Sequence of chain 1.A:
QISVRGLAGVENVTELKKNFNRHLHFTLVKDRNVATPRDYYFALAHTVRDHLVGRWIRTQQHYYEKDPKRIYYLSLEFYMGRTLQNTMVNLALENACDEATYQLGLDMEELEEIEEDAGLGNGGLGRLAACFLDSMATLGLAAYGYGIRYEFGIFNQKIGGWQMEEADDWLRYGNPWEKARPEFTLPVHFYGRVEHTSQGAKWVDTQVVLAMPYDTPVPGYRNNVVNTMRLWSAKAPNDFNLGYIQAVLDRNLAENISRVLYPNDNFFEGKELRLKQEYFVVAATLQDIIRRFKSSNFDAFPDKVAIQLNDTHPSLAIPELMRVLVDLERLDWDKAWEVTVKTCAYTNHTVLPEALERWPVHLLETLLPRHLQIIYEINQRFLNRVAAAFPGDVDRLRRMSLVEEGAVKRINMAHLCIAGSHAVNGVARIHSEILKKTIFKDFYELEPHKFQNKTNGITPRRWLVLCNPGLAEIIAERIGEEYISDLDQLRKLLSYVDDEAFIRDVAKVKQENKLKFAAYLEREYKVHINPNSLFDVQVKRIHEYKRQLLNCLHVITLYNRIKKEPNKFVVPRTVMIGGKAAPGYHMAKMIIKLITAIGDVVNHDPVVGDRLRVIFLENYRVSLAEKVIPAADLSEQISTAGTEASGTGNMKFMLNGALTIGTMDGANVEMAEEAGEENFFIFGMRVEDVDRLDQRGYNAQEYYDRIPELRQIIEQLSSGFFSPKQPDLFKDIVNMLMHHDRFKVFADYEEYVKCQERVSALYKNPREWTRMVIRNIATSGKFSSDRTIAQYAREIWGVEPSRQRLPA

The protein below binds the small molecule below.
Small molecule (SMILES): O=[N+](O)c1ccc(-c2n[nH]c([C@@H]3O[C@H](CO)[C@@H](O)[C@H](O)[C@H]3O)n2)cc1

Binding-site contacts:
Ligand atom O14 contacts residue GLU89 of chain 1.A at 3.4 Å (salt-bridge).
Ligand atom O4 contacts residue SER675 of chain 1.A at 3.6 Å.
Ligand atom O3 contacts residue ALA674 of chain 1.A at 3.2 Å (h-bond).
Ligand atom C2 contacts residue HIS378 of chain 1.A at 3.5 Å.
Ligand atom O4 contacts residue GLY676 of chain 1.A at 2.9 Å (h-bond).
Ligand atom N3 contacts residue HIS378 of chain 1.A at 3.6 Å (h-bond).
Ligand atom O3 contacts residue SER675 of chain 1.A at 3.1 Å (h-bond).
Ligand atom O13 contacts residue ARG293 of chain 1.A at 3.3 Å (salt-bridge).
Ligand atom O6 contacts residue HIS378 of chain 1.A at 2.7 Å (h-bond).
Ligand atom C7 contacts residue ASN285 of chain 1.A at 3.5 Å.
Ligand atom N3 contacts residue ASN285 of chain 1.A at 3.7 Å.
Ligand atom N2 contacts residue HIS378 of chain 1.A at 2.6 Å (h-bond).
Ligand atom C11 contacts residue ASN285 of chain 1.A at 3.8 Å.
Ligand atom C8 contacts residue ASN283 of chain 1.A at 3.8 Å.
Ligand atom C6 contacts residue HIS378 of chain 1.A at 3.5 Å.
Ligand atom O3 contacts residue GLU673 of chain 1.A at 2.7 Å (salt-bridge).
Ligand atom C10 contacts residue ASN283 of chain 1.A at 3.4 Å.
Ligand atom O4 contacts residue ASN485 of chain 1.A at 3.7 Å.
Ligand atom N5 contacts residue ASN285 of chain 1.A at 3.5 Å (h-bond).
Ligand atom O14 contacts residue ASN134 of chain 1.A at 3.5 Å (h-bond).
Ligand atom C10 contacts residue GLU89 of chain 1.A at 3.4 Å.
Ligand atom C3 contacts residue GLU673 of chain 1.A at 3.3 Å.
Ligand atom C1A contacts residue ASN285 of chain 1.A at 3.4 Å.
Ligand atom C6 contacts residue ASN485 of chain 1.A at 3.4 Å.
Ligand atom O13 contacts residue PHE286 of chain 1.A at 3.4 Å (h-bond).
Ligand atom C6A contacts residue ASN285 of chain 1.A at 3.5 Å.
Ligand atom N5 contacts residue LEU137 of chain 1.A at 3.7 Å.
Ligand atom C1A contacts residue HIS378 of chain 1.A at 3.7 Å.
Ligand atom O14 contacts residue ASN283 of chain 1.A at 2.8 Å (h-bond).
Ligand atom O2 contacts residue ASN285 of chain 1.A at 2.8 Å (h-bond).
Ligand atom O3 contacts residue GLY676 of chain 1.A at 3.2 Å (h-bond).
Ligand atom O2 contacts residue TYR574 of chain 1.A at 3.0 Å (h-bond).
Ligand atom O13 contacts residue ASN283 of chain 1.A at 3.6 Å.
Ligand atom C9 contacts residue ASN283 of chain 1.A at 3.0 Å.
Ligand atom N12 contacts residue ASN283 of chain 1.A at 2.9 Å (h-bond).
Ligand atom N2 contacts residue ASN285 of chain 1.A at 3.5 Å (h-bond).
Ligand atom C8 contacts residue HIS342 of chain 1.A at 3.6 Å.
Ligand atom C4A contacts residue ASN285 of chain 1.A at 3.7 Å.
Ligand atom O2 contacts residue GLU673 of chain 1.A at 3.2 Å (salt-bridge).
Ligand atom O6 contacts residue ASN485 of chain 1.A at 2.8 Å (h-bond).